A protein and the small-molecule ligand that binds it are described below.
Small molecule (SMILES): Cc1ccc(C(=O)Nc2cccc(C#N)c2)cc1Nc1nc(-c2cccnc2)nc2c1cnn2C

Sequence of chain 1.A:
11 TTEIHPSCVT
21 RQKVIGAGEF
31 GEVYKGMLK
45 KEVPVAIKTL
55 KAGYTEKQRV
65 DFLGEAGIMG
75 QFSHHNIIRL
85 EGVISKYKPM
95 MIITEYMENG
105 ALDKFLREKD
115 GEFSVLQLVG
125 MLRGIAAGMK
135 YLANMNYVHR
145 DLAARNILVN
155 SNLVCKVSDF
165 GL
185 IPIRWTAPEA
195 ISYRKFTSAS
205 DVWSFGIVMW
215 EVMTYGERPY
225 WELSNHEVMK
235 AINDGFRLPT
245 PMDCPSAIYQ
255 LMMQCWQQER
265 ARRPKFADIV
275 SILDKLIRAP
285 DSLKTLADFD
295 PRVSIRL

Binding-site contacts:
Ligand atom C16 contacts residue MET73 of chain 1.A at 3.5 Å (hydrophobic).
Ligand atom C16 contacts residue GLU69 of chain 1.A at 3.3 Å.
Ligand atom C19 contacts residue ILE96 of chain 1.A at 3.4 Å (hydrophobic).
Ligand atom C25 contacts residue LEU152 of chain 1.A at 3.8 Å (hydrophobic).
Ligand atom N6 contacts residue MET101 of chain 1.A at 3.2 Å (h-bond).
Ligand atom C24 contacts residue TYR100 of chain 1.A at 3.4 Å (hydrophobic).
Ligand atom N5 contacts residue ALA50 of chain 1.A at 3.2 Å.
Ligand atom N2 contacts residue ALA50 of chain 1.A at 3.6 Å.
Ligand atom O contacts residue ILE82 of chain 1.A at 3.6 Å.
Ligand atom C1 contacts residue PHE164 of chain 1.A at 3.4 Å (hydrophobic).
Ligand atom C2 contacts residue PHE164 of chain 1.A at 3.6 Å (hydrophobic).
Ligand atom C20 contacts residue ILE25 of chain 1.A at 3.7 Å (hydrophobic).
Ligand atom C19 contacts residue LYS52 of chain 1.A at 3.6 Å.
Ligand atom C18 contacts residue THR98 of chain 1.A at 3.5 Å.
Ligand atom C8 contacts residue ASP163 of chain 1.A at 3.3 Å.
Ligand atom N3 contacts residue MET73 of chain 1.A at 3.4 Å (h-bond).
Ligand atom C19 contacts residue ALA50 of chain 1.A at 3.5 Å (hydrophobic).
Ligand atom C4 contacts residue ALA50 of chain 1.A at 3.6 Å (hydrophobic).
Ligand atom C15 contacts residue ASP163 of chain 1.A at 3.5 Å.
Ligand atom C17 contacts residue ILE96 of chain 1.A at 3.4 Å (hydrophobic).
Ligand atom C24 contacts residue MET101 of chain 1.A at 2.9 Å (hydrophobic).
Ligand atom N7 contacts residue ILE25 of chain 1.A at 3.7 Å.
Ligand atom C10 contacts residue GLU69 of chain 1.A at 3.2 Å.
Ligand atom N4 contacts residue VAL161 of chain 1.A at 3.5 Å (h-bond).
Ligand atom N6 contacts residue TYR100 of chain 1.A at 3.4 Å.
Ligand atom C5 contacts residue THR98 of chain 1.A at 3.7 Å.
Ligand atom C25 contacts residue TYR100 of chain 1.A at 3.8 Å (hydrophobic).
Ligand atom O contacts residue SER162 of chain 1.A at 3.4 Å.
Ligand atom N3 contacts residue GLU69 of chain 1.A at 2.8 Å (salt-bridge).
Ligand atom O contacts residue ASP163 of chain 1.A at 3.0 Å (salt-bridge).
Ligand atom C3 contacts residue PHE164 of chain 1.A at 3.5 Å (hydrophobic).
Ligand atom C11 contacts residue TYR141 of chain 1.A at 3.2 Å (hydrophobic).
Ligand atom C12 contacts residue TYR141 of chain 1.A at 3.3 Å (hydrophobic).
Ligand atom N2 contacts residue THR98 of chain 1.A at 3.5 Å (h-bond).
Ligand atom N1 contacts residue PHE164 of chain 1.A at 3.5 Å.
Ligand atom N3 contacts residue ASP163 of chain 1.A at 3.4 Å (salt-bridge).
Ligand atom C21 contacts residue ILE25 of chain 1.A at 3.8 Å (hydrophobic).
Ligand atom C22 contacts residue ILE25 of chain 1.A at 3.6 Å (hydrophobic).
Ligand atom C9 contacts residue GLU69 of chain 1.A at 3.4 Å.
Ligand atom N contacts residue PHE164 of chain 1.A at 3.5 Å.